A protein and the small-molecule ligand that binds it are described below.
Small molecule (SMILES): Cc1noc(C)c1-c1ccc(-c2nc3cnccn3c2NC(C)(C)C)cc1

Binding-site contacts:
Ligand atom C13 contacts residue PRO41 of chain 1.A at 4.0 Å (hydrophobic).
Ligand atom C33 contacts residue ILE105 of chain 1.A at 4.0 Å (hydrophobic).
Ligand atom C4 contacts residue ILE105 of chain 1.A at 3.9 Å (hydrophobic).
Ligand atom O1 contacts residue VAL46 of chain 1.A at 4.0 Å.
Ligand atom C3 contacts residue VAL46 of chain 1.A at 3.9 Å (hydrophobic).
Ligand atom C33 contacts residue PRO41 of chain 1.A at 4.0 Å (hydrophobic).
Ligand atom N1 contacts residue CYS95 of chain 1.A at 4.0 Å.
Ligand atom C6 contacts residue LEU53 of chain 1.A at 3.6 Å (hydrophobic).
Ligand atom C9 contacts residue ILE105 of chain 1.A at 3.7 Å (hydrophobic).
Ligand atom N3 contacts residue TRP40 of chain 1.A at 3.7 Å.
Ligand atom C25 contacts residue TRP40 of chain 1.A at 3.9 Å (hydrophobic).
Ligand atom C11 contacts residue LEU51 of chain 1.A at 3.9 Å (hydrophobic).
Ligand atom C5 contacts residue PRO41 of chain 1.A at 3.8 Å (hydrophobic).
Ligand atom C10 contacts residue LEU51 of chain 1.A at 4.1 Å (hydrophobic).
Ligand atom C28 contacts residue TRP40 of chain 1.A at 4.1 Å (hydrophobic).
Ligand atom C6 contacts residue TYR98 of chain 1.A at 3.8 Å (hydrophobic).
Ligand atom C32 contacts residue TRP40 of chain 1.A at 3.9 Å (hydrophobic).
Ligand atom C13 contacts residue LEU51 of chain 1.A at 3.9 Å (hydrophobic).
Ligand atom C8 contacts residue ILE105 of chain 1.A at 3.9 Å (hydrophobic).
Ligand atom C12 contacts residue PRO41 of chain 1.A at 3.7 Å (hydrophobic).
Ligand atom O1 contacts residue ASN99 of chain 1.A at 3.2 Å (h-bond).
Ligand atom N2 contacts residue TRP40 of chain 1.A at 3.7 Å.
Ligand atom C6 contacts residue ASN99 of chain 1.A at 3.5 Å.
Ligand atom C16 contacts residue TRP40 of chain 1.A at 3.6 Å (hydrophobic).
Ligand atom C2 contacts residue ASN99 of chain 1.A at 3.6 Å.
Ligand atom N1 contacts residue ASN99 of chain 1.A at 3.8 Å.
Ligand atom C16 contacts residue LEU51 of chain 1.A at 4.0 Å (hydrophobic).
Ligand atom N1 contacts residue VAL46 of chain 1.A at 3.7 Å.
Ligand atom C18 contacts residue TRP40 of chain 1.A at 4.0 Å (hydrophobic).
Ligand atom C3 contacts residue ILE105 of chain 1.A at 3.8 Å (hydrophobic).
Ligand atom C8 contacts residue LEU51 of chain 1.A at 4.1 Å (hydrophobic).
Ligand atom C4 contacts residue VAL46 of chain 1.A at 3.7 Å (hydrophobic).
Ligand atom C14 contacts residue TRP40 of chain 1.A at 4.1 Å (hydrophobic).
Ligand atom C12 contacts residue LEU51 of chain 1.A at 3.8 Å (hydrophobic).
Ligand atom N2 contacts residue LEU51 of chain 1.A at 3.5 Å.
Ligand atom C5 contacts residue PHE42 of chain 1.A at 3.5 Å (hydrophobic).
Ligand atom C5 contacts residue ILE105 of chain 1.A at 3.9 Å (hydrophobic).
Ligand atom O1 contacts residue TYR56 of chain 1.A at 3.7 Å.
Ligand atom C33 contacts residue TRP40 of chain 1.A at 4.0 Å (hydrophobic).
Ligand atom C14 contacts residue LEU51 of chain 1.A at 3.8 Å (hydrophobic).

Sequence of chain 1.A:
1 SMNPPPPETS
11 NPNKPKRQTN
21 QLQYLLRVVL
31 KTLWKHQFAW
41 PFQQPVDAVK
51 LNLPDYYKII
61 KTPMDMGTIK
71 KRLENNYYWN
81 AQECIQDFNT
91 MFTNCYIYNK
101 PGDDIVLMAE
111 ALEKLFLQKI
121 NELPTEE